Sequence of chain 1.C:
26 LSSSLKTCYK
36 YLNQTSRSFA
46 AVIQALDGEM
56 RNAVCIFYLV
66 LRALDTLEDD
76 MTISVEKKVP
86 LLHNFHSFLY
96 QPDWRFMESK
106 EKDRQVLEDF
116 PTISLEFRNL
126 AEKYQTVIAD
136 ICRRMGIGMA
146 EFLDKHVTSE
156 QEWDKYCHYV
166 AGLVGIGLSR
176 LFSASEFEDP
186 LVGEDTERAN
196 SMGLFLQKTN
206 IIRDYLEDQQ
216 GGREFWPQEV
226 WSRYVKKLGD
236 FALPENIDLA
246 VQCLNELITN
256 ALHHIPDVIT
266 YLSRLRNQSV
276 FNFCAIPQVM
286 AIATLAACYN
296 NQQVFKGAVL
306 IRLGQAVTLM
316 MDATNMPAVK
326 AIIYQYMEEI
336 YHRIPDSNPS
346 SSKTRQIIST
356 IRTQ

Binding-site contacts:
Ligand atom C8 contacts residue LEU201 of chain 1.C at 4.0 Å (hydrophobic).
Ligand atom C1 contacts residue PHE44 of chain 1.C at 3.7 Å (hydrophobic).
Ligand atom C12 contacts residue GLY198 of chain 1.C at 4.1 Å.
Ligand atom O2B contacts residue ARG42 of chain 1.C at 3.1 Å (salt-bridge).
Ligand atom C9 contacts residue PHE44 of chain 1.C at 3.7 Å (hydrophobic).
Ligand atom C15 contacts residue GLY170 of chain 1.C at 3.7 Å.
Ligand atom C10 contacts residue GLY170 of chain 1.C at 3.9 Å.
Ligand atom O2A contacts residue ARG67 of chain 1.C at 3.4 Å (salt-bridge).
Ligand atom C15 contacts residue MET197 of chain 1.C at 3.7 Å (hydrophobic).
Ligand atom C9 contacts residue LEU201 of chain 1.C at 4.0 Å (hydrophobic).
Ligand atom C14 contacts residue MET197 of chain 1.C at 4.1 Å (hydrophobic).
Ligand atom C9 contacts residue TYR63 of chain 1.C at 3.1 Å (hydrophobic).
Ligand atom O3B contacts residue SER43 of chain 1.C at 2.6 Å (h-bond).
Ligand atom C13 contacts residue GLY170 of chain 1.C at 4.0 Å.
Ligand atom C14 contacts residue CYS279 of chain 1.C at 3.9 Å (hydrophobic).
Ligand atom C7 contacts residue ALA166 of chain 1.C at 3.9 Å (hydrophobic).
Ligand atom C10 contacts residue GLY198 of chain 1.C at 4.1 Å.
Ligand atom C4 contacts residue GLN202 of chain 1.C at 3.4 Å.
Ligand atom C10 contacts residue LEU173 of chain 1.C at 4.0 Å (hydrophobic).
Ligand atom C13 contacts residue MET197 of chain 1.C at 3.9 Å (hydrophobic).
Ligand atom C7 contacts residue VAL169 of chain 1.C at 3.8 Å (hydrophobic).
Ligand atom C15 contacts residue SER174 of chain 1.C at 3.8 Å.
Ligand atom C14 contacts residue LEU173 of chain 1.C at 3.8 Å (hydrophobic).
Ligand atom C12 contacts residue GLY170 of chain 1.C at 3.5 Å.
Ligand atom C9 contacts residue VAL169 of chain 1.C at 4.1 Å (hydrophobic).
Ligand atom PB contacts residue SER43 of chain 1.C at 3.7 Å.
Ligand atom O1A contacts residue ARG67 of chain 1.C at 3.2 Å (salt-bridge).
Ligand atom C10 contacts residue VAL169 of chain 1.C at 3.8 Å (hydrophobic).
Ligand atom C8 contacts residue VAL169 of chain 1.C at 3.6 Å (hydrophobic).
Ligand atom C5 contacts residue LEU201 of chain 1.C at 3.8 Å (hydrophobic).
Ligand atom PA contacts residue ARG67 of chain 1.C at 3.9 Å.
Ligand atom C13 contacts residue LEU173 of chain 1.C at 4.1 Å (hydrophobic).
Ligand atom C4 contacts residue ASN205 of chain 1.C at 3.9 Å.
Ligand atom C12 contacts residue MET197 of chain 1.C at 3.7 Å (hydrophobic).
Ligand atom C15 contacts residue TYR266 of chain 1.C at 3.5 Å (hydrophobic).
Ligand atom C2 contacts residue PHE44 of chain 1.C at 3.6 Å (hydrophobic).
Ligand atom C11 contacts residue LEU201 of chain 1.C at 3.9 Å (hydrophobic).
Ligand atom O1B contacts residue SER43 of chain 1.C at 3.5 Å (h-bond).
Ligand atom PB contacts residue ARG42 of chain 1.C at 4.0 Å.
Ligand atom O1B contacts residue ARG42 of chain 1.C at 3.3 Å.

A protein and the small-molecule ligand that binds it are described below.
Small molecule (SMILES): CC(C)=CCC/C(C)=C/CC/C(C)=C/CS[P](=O)(O)OP(=O)(O)O